Binding-site contacts:
Ligand atom C4 contacts residue SER94 of chain 1.C at 3.7 Å.
Ligand atom O1B contacts residue GLU96 of chain 1.C at 3.4 Å.
Ligand atom O1A contacts residue SER94 of chain 1.C at 3.4 Å (h-bond).
Ligand atom C1 contacts residue SER94 of chain 1.C at 3.6 Å.
Ligand atom C10 contacts residue GLU93 of chain 1.C at 2.9 Å.
Ligand atom O9 contacts residue GLU96 of chain 1.C at 2.7 Å (salt-bridge).
Ligand atom C1 contacts residue ARG113 of chain 1.C at 3.6 Å.
Ligand atom O9 contacts residue ARG80 of chain 1.C at 3.3 Å (salt-bridge).
Ligand atom C6 contacts residue SER94 of chain 1.C at 3.7 Å.
Ligand atom O10 contacts residue LYS86 of chain 1.C at 3.4 Å.
Ligand atom C4 contacts residue GLU93 of chain 1.C at 3.1 Å.
Ligand atom O4 contacts residue GLU93 of chain 1.C at 2.6 Å (salt-bridge).
Ligand atom O6 contacts residue GLU96 of chain 1.C at 2.9 Å (salt-bridge).
Ligand atom C5 contacts residue GLU93 of chain 1.C at 3.3 Å.
Ligand atom O10 contacts residue GLU93 of chain 1.C at 3.5 Å (salt-bridge).
Ligand atom N5 contacts residue GLU93 of chain 1.C at 2.6 Å (salt-bridge).
Ligand atom O8 contacts residue GLU96 of chain 1.C at 2.7 Å (salt-bridge).
Ligand atom O9 contacts residue TRP81 of chain 1.C at 2.9 Å (h-bond).
Ligand atom C5 contacts residue SER94 of chain 1.C at 3.8 Å.
Ligand atom C11 contacts residue TYR88 of chain 1.C at 3.5 Å (hydrophobic).
Ligand atom O6 contacts residue TRP81 of chain 1.C at 3.7 Å.
Ligand atom C11 contacts residue SER89 of chain 1.C at 3.7 Å.
Ligand atom C2 contacts residue TRP81 of chain 1.C at 3.8 Å (hydrophobic).
Ligand atom O3 contacts residue TRP81 of chain 1.C at 3.8 Å.
Ligand atom O1A contacts residue ARG113 of chain 1.C at 2.9 Å (salt-bridge).
Ligand atom C4 contacts residue GLU96 of chain 1.C at 3.8 Å.
Ligand atom C5 contacts residue TRP81 of chain 1.C at 3.5 Å (hydrophobic).
Ligand atom C5 contacts residue GLU96 of chain 1.C at 3.4 Å.
Ligand atom C4 contacts residue TRP81 of chain 1.C at 3.8 Å (hydrophobic).
Ligand atom O1B contacts residue ARG113 of chain 1.C at 3.3 Å (salt-bridge).
Ligand atom C8 contacts residue TRP81 of chain 1.C at 3.6 Å (hydrophobic).
Ligand atom O9 contacts residue LEU79 of chain 1.C at 3.8 Å.
Ligand atom C9 contacts residue GLU96 of chain 1.C at 3.8 Å.
Ligand atom O5 contacts residue TRP81 of chain 1.C at 3.7 Å.
Ligand atom C6 contacts residue GLU96 of chain 1.C at 3.5 Å.
Ligand atom O1B contacts residue SER94 of chain 1.C at 3.7 Å.
Ligand atom C11 contacts residue GLU93 of chain 1.C at 3.2 Å.
Ligand atom N5 contacts residue SER94 of chain 1.C at 3.6 Å.
Ligand atom C9 contacts residue TRP81 of chain 1.C at 3.6 Å (hydrophobic).
Ligand atom O8 contacts residue VAL95 of chain 1.C at 3.6 Å.

The protein below binds the small molecule below.
Small molecule (SMILES): CC(=O)N[C@H]1[C@H]([C@H](O)[C@H](O)CO)O[C@@](O[C@H]2[C@@H](O)[C@@H](CO)O[C@@H](O[C@H]3[C@H](O)[C@@H](O)[C@H](O)O[C@@H]3CO)[C@@H]2O)(C(=O)O)C[C@@H]1O

Sequence of chain 1.C:
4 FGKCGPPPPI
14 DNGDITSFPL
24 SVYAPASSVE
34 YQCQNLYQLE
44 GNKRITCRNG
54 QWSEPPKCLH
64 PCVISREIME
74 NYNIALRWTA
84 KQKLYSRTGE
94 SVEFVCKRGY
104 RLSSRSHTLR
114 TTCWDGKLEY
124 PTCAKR